Sequence of chain 2.B:
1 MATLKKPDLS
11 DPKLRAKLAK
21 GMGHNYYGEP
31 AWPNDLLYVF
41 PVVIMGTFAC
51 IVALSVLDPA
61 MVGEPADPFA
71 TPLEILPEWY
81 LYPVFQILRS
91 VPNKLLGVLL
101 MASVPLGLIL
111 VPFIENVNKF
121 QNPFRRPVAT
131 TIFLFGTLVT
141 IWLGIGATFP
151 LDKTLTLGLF

Sequence of chain 1.D:
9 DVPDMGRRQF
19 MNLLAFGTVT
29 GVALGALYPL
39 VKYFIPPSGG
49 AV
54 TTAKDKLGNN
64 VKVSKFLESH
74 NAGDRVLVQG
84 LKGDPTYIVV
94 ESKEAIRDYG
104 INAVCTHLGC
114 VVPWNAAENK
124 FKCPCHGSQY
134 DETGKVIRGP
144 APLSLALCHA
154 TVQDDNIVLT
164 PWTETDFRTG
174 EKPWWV

The small molecule below binds the protein below.
Small molecule (SMILES): CCCCCCCCCCCCCc1oc2c(O)c(OC)cc(OC)c2c(=O)c1C

Binding-site contacts:
Ligand atom CAN contacts residue ILE150 of chain 2.A at 3.9 Å (hydrophobic).
Ligand atom OAC contacts residue ILE150 of chain 2.A at 3.8 Å.
Ligand atom CAJ contacts residue TYR136 of chain 2.A at 3.0 Å (hydrophobic).
Ligand atom CAJ contacts residue LEU76 of chain 2.B at 3.0 Å (hydrophobic).
Ligand atom OAC contacts residue PHE85 of chain 2.B at 2.7 Å.
Ligand atom CAX contacts residue PRO155 of chain 2.A at 3.3 Å (hydrophobic).
Ligand atom CAA contacts residue CYS128 of chain 1.D at 3.5 Å (hydrophobic).
Ligand atom CAG contacts residue PHE85 of chain 2.B at 3.3 Å (hydrophobic).
Ligand atom CAQ contacts residue LEU81 of chain 2.B at 3.7 Å (hydrophobic).
Ligand atom CAD contacts residue PRO77 of chain 2.B at 3.6 Å (hydrophobic).
Ligand atom CAJ contacts residue ALA147 of chain 2.A at 3.1 Å (hydrophobic).
Ligand atom CAV contacts residue VAL151 of chain 2.A at 3.9 Å (hydrophobic).
Ligand atom OAK contacts residue ALA147 of chain 2.A at 3.6 Å.
Ligand atom OAO contacts residue LEU81 of chain 2.B at 3.7 Å.
Ligand atom CAA contacts residue ILE150 of chain 2.A at 2.6 Å (hydrophobic).
Ligand atom CAH contacts residue ILE150 of chain 2.A at 3.7 Å (hydrophobic).
Ligand atom CAI contacts residue LEU88 of chain 2.B at 3.0 Å (hydrophobic).
Ligand atom CAD contacts residue LEU76 of chain 2.B at 3.8 Å (hydrophobic).
Ligand atom CAM contacts residue PRO77 of chain 2.B at 3.0 Å (hydrophobic).
Ligand atom CAG contacts residue HIS129 of chain 1.D at 3.4 Å.
Ligand atom OBD contacts residue ALA147 of chain 2.A at 3.3 Å.
Ligand atom OAC contacts residue HIS129 of chain 1.D at 2.2 Å (h-bond).
Ligand atom CAJ contacts residue PRO77 of chain 2.B at 3.5 Å (hydrophobic).
Ligand atom CAJ contacts residue VAL143 of chain 2.A at 3.6 Å (hydrophobic).
Ligand atom CAA contacts residue HIS129 of chain 1.D at 3.4 Å.
Ligand atom OAB contacts residue ILE150 of chain 2.A at 3.6 Å.
Ligand atom CAL contacts residue LEU76 of chain 2.B at 3.6 Å (hydrophobic).
Ligand atom OAK contacts residue LEU76 of chain 2.B at 3.1 Å (h-bond).
Ligand atom CAN contacts residue PRO77 of chain 2.B at 3.5 Å (hydrophobic).
Ligand atom OAK contacts residue ILE75 of chain 2.B at 3.5 Å.
Ligand atom CAF contacts residue ILE150 of chain 2.A at 3.5 Å (hydrophobic).
Ligand atom OAB contacts residue HIS129 of chain 1.D at 3.3 Å (h-bond).
Ligand atom CAL contacts residue PRO77 of chain 2.B at 3.5 Å (hydrophobic).
Ligand atom CAR contacts residue LEU81 of chain 2.B at 3.1 Å (hydrophobic).
Ligand atom OAB contacts residue PHE85 of chain 2.B at 3.3 Å.
Ligand atom CAE contacts residue ILE150 of chain 2.A at 3.8 Å (hydrophobic).
Ligand atom OBD contacts residue PRO77 of chain 2.B at 3.5 Å.
Ligand atom OAK contacts residue PRO77 of chain 2.B at 3.8 Å.
Ligand atom CAG contacts residue ILE150 of chain 2.A at 3.4 Å (hydrophobic).
Ligand atom CAS contacts residue LEU81 of chain 2.B at 3.7 Å (hydrophobic).

Sequence of chain 2.A:
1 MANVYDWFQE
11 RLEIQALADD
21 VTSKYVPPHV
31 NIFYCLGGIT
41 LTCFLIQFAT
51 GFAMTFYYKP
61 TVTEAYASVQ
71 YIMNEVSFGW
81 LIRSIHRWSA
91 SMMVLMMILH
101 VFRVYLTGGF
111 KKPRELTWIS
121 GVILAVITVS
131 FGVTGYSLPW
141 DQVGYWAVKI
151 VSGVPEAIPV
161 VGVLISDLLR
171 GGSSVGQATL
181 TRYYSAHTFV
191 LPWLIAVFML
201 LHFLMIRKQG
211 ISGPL